Binding-site contacts:
Ligand atom C3 contacts residue ASN158 of chain 1.A at 4.0 Å.
Ligand atom O7 contacts residue TYR208 of chain 1.A at 4.4 Å.
Ligand atom C5 contacts residue ASN158 of chain 1.A at 3.6 Å.
Ligand atom C7 contacts residue ASN158 of chain 1.A at 3.8 Å.
Ligand atom C2 contacts residue ASN158 of chain 1.A at 2.7 Å.
Ligand atom C1 contacts residue ASN158 of chain 1.A at 1.4 Å.
Ligand atom C8 contacts residue ASN10 of chain 1.A at 4.3 Å.
Ligand atom O5 contacts residue ASN158 of chain 1.A at 2.3 Å (h-bond).
Ligand atom C4 contacts residue ASN158 of chain 1.A at 4.3 Å.
Ligand atom N2 contacts residue ASN158 of chain 1.A at 3.2 Å (h-bond).
Ligand atom O7 contacts residue ASN158 of chain 1.A at 3.9 Å.

Sequence of chain 1.A:
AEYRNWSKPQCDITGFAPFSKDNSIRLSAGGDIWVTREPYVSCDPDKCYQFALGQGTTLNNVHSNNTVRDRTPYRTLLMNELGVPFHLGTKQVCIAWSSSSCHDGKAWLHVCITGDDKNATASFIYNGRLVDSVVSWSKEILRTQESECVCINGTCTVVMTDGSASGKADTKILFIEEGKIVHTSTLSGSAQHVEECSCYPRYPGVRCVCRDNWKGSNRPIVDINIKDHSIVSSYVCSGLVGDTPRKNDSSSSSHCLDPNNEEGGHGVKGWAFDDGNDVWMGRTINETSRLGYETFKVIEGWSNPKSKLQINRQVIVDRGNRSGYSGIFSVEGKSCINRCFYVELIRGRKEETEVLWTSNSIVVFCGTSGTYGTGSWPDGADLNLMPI

This small molecule binds to this protein.
Small molecule (SMILES): CC(=O)N[C@@H]1[C@@H](O)[C@H](O)[C@@H](CO)O[C@H]1O